Sequence of chain 2.A:
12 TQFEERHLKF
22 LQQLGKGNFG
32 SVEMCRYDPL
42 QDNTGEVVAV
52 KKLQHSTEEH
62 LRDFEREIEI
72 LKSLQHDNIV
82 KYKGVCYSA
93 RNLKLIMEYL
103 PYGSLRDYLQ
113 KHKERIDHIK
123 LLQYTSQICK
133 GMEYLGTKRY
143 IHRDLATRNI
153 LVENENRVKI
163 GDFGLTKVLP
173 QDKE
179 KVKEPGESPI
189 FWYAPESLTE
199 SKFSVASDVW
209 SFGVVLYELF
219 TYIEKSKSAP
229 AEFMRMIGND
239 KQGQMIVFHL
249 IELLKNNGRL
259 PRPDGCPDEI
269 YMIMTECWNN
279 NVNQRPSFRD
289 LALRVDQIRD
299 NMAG

Sequence of chain 2.C:
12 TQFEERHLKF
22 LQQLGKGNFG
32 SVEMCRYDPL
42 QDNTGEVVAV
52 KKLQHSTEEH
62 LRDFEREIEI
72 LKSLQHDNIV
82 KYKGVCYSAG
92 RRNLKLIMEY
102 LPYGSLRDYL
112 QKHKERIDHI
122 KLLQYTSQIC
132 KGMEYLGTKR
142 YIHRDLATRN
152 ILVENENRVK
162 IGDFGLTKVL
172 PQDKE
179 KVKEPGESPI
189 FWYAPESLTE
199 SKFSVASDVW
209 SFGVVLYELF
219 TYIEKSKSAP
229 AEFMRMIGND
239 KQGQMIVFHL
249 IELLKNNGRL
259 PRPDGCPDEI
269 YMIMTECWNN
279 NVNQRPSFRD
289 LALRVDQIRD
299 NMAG

Binding-site contacts:
Ligand atom C24 contacts residue LEU196 of chain 2.A at 3.6 Å (hydrophobic).
Ligand atom N7 contacts residue TRP208 of chain 2.A at 3.7 Å.
Ligand atom O2 contacts residue TRP208 of chain 2.A at 3.6 Å.
Ligand atom N1 contacts residue PHE189 of chain 2.A at 2.9 Å (h-bond).
Ligand atom C19 contacts residue LEU252 of chain 2.C at 3.6 Å (hydrophobic).
Ligand atom C3 contacts residue LEU196 of chain 2.A at 3.8 Å (hydrophobic).
Ligand atom N7 contacts residue TYR191 of chain 2.A at 2.6 Å (h-bond).
Ligand atom C21 contacts residue TRP190 of chain 2.A at 3.6 Å (hydrophobic).
Ligand atom C23 contacts residue TYR191 of chain 2.A at 3.5 Å (hydrophobic).
Ligand atom C8 contacts residue LEU252 of chain 2.C at 3.8 Å (hydrophobic).
Ligand atom C17 contacts residue PHE189 of chain 2.A at 3.5 Å (hydrophobic).
Ligand atom C1 contacts residue PHE189 of chain 2.A at 3.8 Å (hydrophobic).
Ligand atom C3 contacts residue MET234 of chain 2.C at 3.6 Å (hydrophobic).
Ligand atom N4 contacts residue ILE249 of chain 2.C at 3.8 Å.
Ligand atom C19 contacts residue LEU248 of chain 2.A at 3.7 Å (hydrophobic).
Ligand atom S1 contacts residue TYR191 of chain 2.A at 3.6 Å (h-bond).
Ligand atom C13 contacts residue ARG257 of chain 2.A at 3.5 Å.
Ligand atom C19 contacts residue TRP190 of chain 2.A at 3.6 Å (hydrophobic).
Ligand atom N4 contacts residue LEU196 of chain 2.A at 3.8 Å.
Ligand atom C18 contacts residue PHE189 of chain 2.A at 3.6 Å (hydrophobic).
Ligand atom C5 contacts residue TYR191 of chain 2.A at 3.8 Å (hydrophobic).
Ligand atom C26 contacts residue PRO193 of chain 2.A at 3.8 Å (hydrophobic).
Ligand atom C20 contacts residue TRP190 of chain 2.A at 3.5 Å (hydrophobic).
Ligand atom C11 contacts residue LYS253 of chain 2.C at 3.6 Å.
Ligand atom O1 contacts residue TRP208 of chain 2.A at 3.2 Å (h-bond).
Ligand atom C19 contacts residue LEU251 of chain 2.A at 3.8 Å (hydrophobic).
Ligand atom C20 contacts residue LEU251 of chain 2.A at 3.8 Å (hydrophobic).
Ligand atom C5 contacts residue PHE189 of chain 2.A at 3.5 Å (hydrophobic).
Ligand atom N2 contacts residue LEU196 of chain 2.A at 3.7 Å.
Ligand atom S1 contacts residue TRP208 of chain 2.A at 3.9 Å.
Ligand atom C24 contacts residue TYR191 of chain 2.A at 3.4 Å (hydrophobic).
Ligand atom C13 contacts residue GLY256 of chain 2.A at 3.7 Å.
Ligand atom O1 contacts residue TRP190 of chain 2.A at 3.5 Å.
Ligand atom O1 contacts residue TYR191 of chain 2.A at 3.1 Å (h-bond).
Ligand atom C14 contacts residue LEU252 of chain 2.C at 3.4 Å (hydrophobic).
Ligand atom C6 contacts residue LYS253 of chain 2.C at 3.8 Å.
Ligand atom C15 contacts residue LEU252 of chain 2.C at 3.7 Å (hydrophobic).
Ligand atom C10 contacts residue LYS253 of chain 2.C at 3.7 Å.
Ligand atom C22 contacts residue PHE189 of chain 2.A at 3.5 Å (hydrophobic).
Ligand atom C16 contacts residue GLY256 of chain 2.A at 3.8 Å.

The small molecule below binds the protein below.
Small molecule (SMILES): Cc1cnc(Nc2ccc(N3CCN(C)CC3)cc2)nc1Nc1cccc(S(=O)(=O)NC(C)(C)C)c1